Sequence of chain 1.D:
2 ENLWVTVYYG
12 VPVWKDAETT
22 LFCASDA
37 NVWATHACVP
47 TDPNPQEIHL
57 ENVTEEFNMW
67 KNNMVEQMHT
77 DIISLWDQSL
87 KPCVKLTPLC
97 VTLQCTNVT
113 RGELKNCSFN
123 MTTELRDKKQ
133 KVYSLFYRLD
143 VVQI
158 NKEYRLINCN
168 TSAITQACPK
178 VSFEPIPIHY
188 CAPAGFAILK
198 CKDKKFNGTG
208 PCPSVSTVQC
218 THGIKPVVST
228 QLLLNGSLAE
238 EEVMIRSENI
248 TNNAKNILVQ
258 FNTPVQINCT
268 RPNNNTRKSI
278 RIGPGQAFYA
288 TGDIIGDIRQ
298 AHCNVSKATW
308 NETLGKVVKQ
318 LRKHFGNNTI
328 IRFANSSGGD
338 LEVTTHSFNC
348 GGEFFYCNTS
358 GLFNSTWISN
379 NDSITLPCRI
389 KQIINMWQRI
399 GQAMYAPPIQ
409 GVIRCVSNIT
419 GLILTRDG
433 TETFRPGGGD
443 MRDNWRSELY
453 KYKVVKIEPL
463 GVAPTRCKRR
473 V

This small molecule binds to this protein.
Small molecule (SMILES): CC(=O)N[C@@H]1[C@@H](O)[C@H](O)[C@@H](CO)O[C@H]1O

Binding-site contacts:
Ligand atom C5 contacts residue ASN204 of chain 1.D at 3.7 Å.
Ligand atom C8 contacts residue ASN204 of chain 1.D at 4.2 Å.
Ligand atom C3 contacts residue NAG1 of chain 1.N at 4.2 Å.
Ligand atom O3 contacts residue NAG1 of chain 1.N at 3.2 Å (h-bond).
Ligand atom C8 contacts residue GLU245 of chain 1.D at 4.2 Å.
Ligand atom N2 contacts residue THR206 of chain 1.D at 4.3 Å.
Ligand atom C8 contacts residue SER244 of chain 1.D at 3.1 Å.
Ligand atom C3 contacts residue ASN204 of chain 1.D at 3.8 Å.
Ligand atom N2 contacts residue ASN204 of chain 1.D at 2.9 Å (h-bond).
Ligand atom C1 contacts residue ASN204 of chain 1.D at 1.4 Å.
Ligand atom C3 contacts residue THR206 of chain 1.D at 4.5 Å.
Ligand atom C4 contacts residue ASN204 of chain 1.D at 4.2 Å.
Ligand atom C7 contacts residue ASN204 of chain 1.D at 3.9 Å.
Ligand atom C2 contacts residue ASN204 of chain 1.D at 2.5 Å.
Ligand atom C1 contacts residue THR206 of chain 1.D at 4.0 Å.
Ligand atom O7 contacts residue ASN204 of chain 1.D at 4.5 Å.
Ligand atom O5 contacts residue ASN204 of chain 1.D at 2.4 Å (h-bond).